Sequence of chain 1.C:
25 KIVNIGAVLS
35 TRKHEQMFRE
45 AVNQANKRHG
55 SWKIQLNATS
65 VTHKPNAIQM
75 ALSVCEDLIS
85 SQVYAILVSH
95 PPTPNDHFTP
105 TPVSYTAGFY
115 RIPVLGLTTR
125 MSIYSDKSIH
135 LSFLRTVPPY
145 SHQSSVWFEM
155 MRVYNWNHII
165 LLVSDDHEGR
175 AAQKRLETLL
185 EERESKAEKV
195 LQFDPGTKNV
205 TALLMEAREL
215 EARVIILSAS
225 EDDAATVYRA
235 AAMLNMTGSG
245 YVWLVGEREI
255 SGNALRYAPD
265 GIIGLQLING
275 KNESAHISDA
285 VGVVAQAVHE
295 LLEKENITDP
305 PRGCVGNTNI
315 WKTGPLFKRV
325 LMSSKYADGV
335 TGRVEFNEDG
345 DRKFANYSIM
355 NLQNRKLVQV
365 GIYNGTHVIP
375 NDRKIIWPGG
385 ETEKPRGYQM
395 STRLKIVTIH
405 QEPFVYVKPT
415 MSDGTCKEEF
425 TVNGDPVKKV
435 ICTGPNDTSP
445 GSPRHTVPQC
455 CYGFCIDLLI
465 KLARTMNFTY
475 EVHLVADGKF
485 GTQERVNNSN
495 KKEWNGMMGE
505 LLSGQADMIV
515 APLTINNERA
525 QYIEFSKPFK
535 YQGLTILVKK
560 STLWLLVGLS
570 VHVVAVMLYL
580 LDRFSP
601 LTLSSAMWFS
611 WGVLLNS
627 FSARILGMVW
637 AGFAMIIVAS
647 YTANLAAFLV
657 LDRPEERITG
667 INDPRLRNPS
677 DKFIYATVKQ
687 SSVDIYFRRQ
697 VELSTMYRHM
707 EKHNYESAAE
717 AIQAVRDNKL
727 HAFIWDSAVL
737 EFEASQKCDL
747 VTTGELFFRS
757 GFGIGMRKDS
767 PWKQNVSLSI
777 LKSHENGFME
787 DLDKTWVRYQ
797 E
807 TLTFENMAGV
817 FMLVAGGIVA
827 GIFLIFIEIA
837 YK

A small-molecule ligand and the protein it binds are described below.
Small molecule (SMILES): CC(=O)N[C@@H]1[C@@H](O)[C@H](O)[C@@H](CO)O[C@H]1O

Binding-site contacts:
Ligand atom O5 contacts residue ALA62 of chain 1.C at 3.4 Å (h-bond).
Ligand atom C7 contacts residue ASN61 of chain 1.C at 3.9 Å.
Ligand atom C2 contacts residue ASN61 of chain 1.C at 2.5 Å.
Ligand atom O5 contacts residue ASN61 of chain 1.C at 2.4 Å (h-bond).
Ligand atom O6 contacts residue THR63 of chain 1.C at 3.7 Å.
Ligand atom C3 contacts residue ASN61 of chain 1.C at 3.8 Å.
Ligand atom C5 contacts residue ASN61 of chain 1.C at 3.7 Å.
Ligand atom C5 contacts residue ALA62 of chain 1.C at 4.0 Å (hydrophobic).
Ligand atom O6 contacts residue ALA62 of chain 1.C at 3.0 Å (h-bond).
Ligand atom O6 contacts residue SER64 of chain 1.C at 4.5 Å.
Ligand atom C6 contacts residue ALA62 of chain 1.C at 3.5 Å (hydrophobic).
Ligand atom O7 contacts residue ASN61 of chain 1.C at 4.4 Å.
Ligand atom C1 contacts residue ASN61 of chain 1.C at 1.4 Å.
Ligand atom C4 contacts residue ASN61 of chain 1.C at 4.3 Å.
Ligand atom N2 contacts residue ASN61 of chain 1.C at 2.9 Å (h-bond).